Sequence of chain 1.B:
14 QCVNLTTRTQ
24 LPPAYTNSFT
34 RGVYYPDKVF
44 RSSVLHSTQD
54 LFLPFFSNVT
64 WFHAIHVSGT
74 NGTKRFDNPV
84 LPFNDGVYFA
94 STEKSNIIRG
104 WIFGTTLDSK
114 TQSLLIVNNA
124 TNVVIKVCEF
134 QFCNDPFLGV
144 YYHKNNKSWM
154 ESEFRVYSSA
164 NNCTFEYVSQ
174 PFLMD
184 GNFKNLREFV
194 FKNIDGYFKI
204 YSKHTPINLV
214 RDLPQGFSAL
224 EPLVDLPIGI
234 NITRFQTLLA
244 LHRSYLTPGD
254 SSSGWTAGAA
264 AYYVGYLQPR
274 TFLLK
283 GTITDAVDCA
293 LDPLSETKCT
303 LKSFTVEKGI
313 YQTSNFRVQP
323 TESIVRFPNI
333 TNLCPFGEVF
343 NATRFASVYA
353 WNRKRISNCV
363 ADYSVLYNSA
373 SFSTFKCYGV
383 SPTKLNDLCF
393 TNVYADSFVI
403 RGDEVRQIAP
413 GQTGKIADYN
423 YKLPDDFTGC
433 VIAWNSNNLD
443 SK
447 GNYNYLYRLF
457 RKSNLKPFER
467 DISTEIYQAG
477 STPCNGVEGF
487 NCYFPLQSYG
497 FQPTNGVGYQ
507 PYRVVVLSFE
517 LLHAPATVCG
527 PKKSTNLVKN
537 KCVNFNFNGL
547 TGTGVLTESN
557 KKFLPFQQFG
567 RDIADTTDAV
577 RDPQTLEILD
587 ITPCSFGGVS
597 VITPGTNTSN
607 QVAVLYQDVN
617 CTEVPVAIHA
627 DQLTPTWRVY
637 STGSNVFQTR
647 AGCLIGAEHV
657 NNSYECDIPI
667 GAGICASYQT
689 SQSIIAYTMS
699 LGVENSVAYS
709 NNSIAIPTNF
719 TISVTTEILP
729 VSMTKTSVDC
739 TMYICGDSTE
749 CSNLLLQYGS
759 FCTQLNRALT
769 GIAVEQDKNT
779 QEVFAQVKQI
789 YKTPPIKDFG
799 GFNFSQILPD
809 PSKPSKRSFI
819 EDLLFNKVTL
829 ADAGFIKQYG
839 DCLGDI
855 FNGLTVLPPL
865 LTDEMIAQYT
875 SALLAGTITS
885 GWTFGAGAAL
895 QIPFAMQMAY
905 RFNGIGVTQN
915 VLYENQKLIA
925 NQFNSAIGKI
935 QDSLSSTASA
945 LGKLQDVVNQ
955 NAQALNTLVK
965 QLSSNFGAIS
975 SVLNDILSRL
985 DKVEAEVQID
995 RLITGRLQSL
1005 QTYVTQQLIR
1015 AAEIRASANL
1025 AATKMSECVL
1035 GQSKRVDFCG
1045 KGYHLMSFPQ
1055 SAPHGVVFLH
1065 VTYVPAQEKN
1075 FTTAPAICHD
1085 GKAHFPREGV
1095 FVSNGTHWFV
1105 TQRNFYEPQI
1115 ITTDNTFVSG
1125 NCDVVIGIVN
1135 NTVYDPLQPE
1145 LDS

This small molecule binds to this protein.
Small molecule (SMILES): CC(=O)N[C@@H]1[C@@H](O)[C@H](O)[C@@H](CO)O[C@H]1O

Binding-site contacts:
Ligand atom C2 contacts residue ASN657 of chain 1.B at 2.4 Å.
Ligand atom O5 contacts residue ASN657 of chain 1.B at 2.5 Å (h-bond).
Ligand atom C1 contacts residue ASN657 of chain 1.B at 1.4 Å.
Ligand atom C4 contacts residue ASN657 of chain 1.B at 4.2 Å.
Ligand atom C7 contacts residue ASN657 of chain 1.B at 3.5 Å.
Ligand atom C5 contacts residue ASN657 of chain 1.B at 3.8 Å.
Ligand atom O7 contacts residue ASN657 of chain 1.B at 3.9 Å.
Ligand atom C3 contacts residue ASN657 of chain 1.B at 3.8 Å.
Ligand atom N2 contacts residue ASN657 of chain 1.B at 2.8 Å (h-bond).